Binding-site contacts:
Ligand atom C16 contacts residue ALA611 of chain 2.A at 3.7 Å (hydrophobic).
Ligand atom C15 contacts residue GLY613 of chain 2.A at 3.7 Å.
Ligand atom C7 contacts residue TYR614 of chain 2.A at 3.5 Å (hydrophobic).
Ligand atom C16 contacts residue PHE286 of chain 2.A at 3.8 Å (hydrophobic).
Ligand atom C4 contacts residue PHE286 of chain 2.A at 3.5 Å (hydrophobic).
Ligand atom O22 contacts residue ALA611 of chain 2.A at 3.0 Å.
Ligand atom C13 contacts residue TYR614 of chain 2.A at 3.4 Å (hydrophobic).
Ligand atom C6 contacts residue GLY613 of chain 2.A at 3.8 Å.
Ligand atom C8 contacts residue TYR614 of chain 2.A at 3.4 Å (hydrophobic).
Ligand atom C3 contacts residue TYR614 of chain 2.A at 3.8 Å (hydrophobic).
Ligand atom O20 contacts residue GLU573 of chain 2.A at 3.7 Å.
Ligand atom C11 contacts residue PHE286 of chain 2.A at 3.4 Å (hydrophobic).
Ligand atom O5 contacts residue PHE286 of chain 2.A at 3.8 Å.
Ligand atom C9 contacts residue TYR614 of chain 2.A at 3.5 Å (hydrophobic).
Ligand atom C14 contacts residue PHE286 of chain 2.A at 3.9 Å (hydrophobic).
Ligand atom C8 contacts residue PHE286 of chain 2.A at 3.7 Å (hydrophobic).
Ligand atom C13 contacts residue PHE286 of chain 2.A at 3.3 Å (hydrophobic).
Ligand atom C6 contacts residue PHE286 of chain 2.A at 3.8 Å (hydrophobic).
Ligand atom C10 contacts residue TYR614 of chain 2.A at 3.9 Å (hydrophobic).
Ligand atom O20 contacts residue TYR614 of chain 2.A at 3.5 Å (h-bond).
Ligand atom O21 contacts residue HIS572 of chain 2.A at 3.7 Å.
Ligand atom C3 contacts residue PHE286 of chain 2.A at 3.5 Å (hydrophobic).
Ligand atom O24 contacts residue GLY613 of chain 2.A at 3.8 Å.
Ligand atom O23 contacts residue GLY613 of chain 2.A at 3.6 Å.
Ligand atom C7 contacts residue PHE286 of chain 2.A at 3.4 Å (hydrophobic).
Ligand atom O23 contacts residue ASN283 of chain 2.A at 3.9 Å.
Ligand atom C2 contacts residue PHE286 of chain 2.A at 3.4 Å (hydrophobic).
Ligand atom C1 contacts residue PHE286 of chain 2.A at 3.6 Å (hydrophobic).
Ligand atom O21 contacts residue PHE286 of chain 2.A at 3.4 Å.
Ligand atom C14 contacts residue GLY613 of chain 2.A at 3.5 Å.
Ligand atom O12 contacts residue ALA611 of chain 2.A at 3.6 Å.
Ligand atom C1 contacts residue GLY613 of chain 2.A at 3.6 Å.
Ligand atom O21 contacts residue ASP284 of chain 2.A at 3.4 Å (salt-bridge).
Ligand atom C16 contacts residue ASN283 of chain 2.A at 3.3 Å.
Ligand atom O22 contacts residue ASN283 of chain 2.A at 2.2 Å (h-bond).
Ligand atom C10 contacts residue PHE286 of chain 2.A at 3.9 Å (hydrophobic).
Ligand atom C8 contacts residue HIS572 of chain 2.A at 3.6 Å.
Ligand atom O20 contacts residue HIS572 of chain 2.A at 3.9 Å.
Ligand atom O21 contacts residue TYR614 of chain 2.A at 3.5 Å.
Ligand atom O12 contacts residue PHE286 of chain 2.A at 3.5 Å.

The small molecule below binds the protein below.
Small molecule (SMILES): O=c1oc2c(O)c(O)cc3c(=O)oc4c(O)c(O)cc1c4c23

Sequence of chain 2.A:
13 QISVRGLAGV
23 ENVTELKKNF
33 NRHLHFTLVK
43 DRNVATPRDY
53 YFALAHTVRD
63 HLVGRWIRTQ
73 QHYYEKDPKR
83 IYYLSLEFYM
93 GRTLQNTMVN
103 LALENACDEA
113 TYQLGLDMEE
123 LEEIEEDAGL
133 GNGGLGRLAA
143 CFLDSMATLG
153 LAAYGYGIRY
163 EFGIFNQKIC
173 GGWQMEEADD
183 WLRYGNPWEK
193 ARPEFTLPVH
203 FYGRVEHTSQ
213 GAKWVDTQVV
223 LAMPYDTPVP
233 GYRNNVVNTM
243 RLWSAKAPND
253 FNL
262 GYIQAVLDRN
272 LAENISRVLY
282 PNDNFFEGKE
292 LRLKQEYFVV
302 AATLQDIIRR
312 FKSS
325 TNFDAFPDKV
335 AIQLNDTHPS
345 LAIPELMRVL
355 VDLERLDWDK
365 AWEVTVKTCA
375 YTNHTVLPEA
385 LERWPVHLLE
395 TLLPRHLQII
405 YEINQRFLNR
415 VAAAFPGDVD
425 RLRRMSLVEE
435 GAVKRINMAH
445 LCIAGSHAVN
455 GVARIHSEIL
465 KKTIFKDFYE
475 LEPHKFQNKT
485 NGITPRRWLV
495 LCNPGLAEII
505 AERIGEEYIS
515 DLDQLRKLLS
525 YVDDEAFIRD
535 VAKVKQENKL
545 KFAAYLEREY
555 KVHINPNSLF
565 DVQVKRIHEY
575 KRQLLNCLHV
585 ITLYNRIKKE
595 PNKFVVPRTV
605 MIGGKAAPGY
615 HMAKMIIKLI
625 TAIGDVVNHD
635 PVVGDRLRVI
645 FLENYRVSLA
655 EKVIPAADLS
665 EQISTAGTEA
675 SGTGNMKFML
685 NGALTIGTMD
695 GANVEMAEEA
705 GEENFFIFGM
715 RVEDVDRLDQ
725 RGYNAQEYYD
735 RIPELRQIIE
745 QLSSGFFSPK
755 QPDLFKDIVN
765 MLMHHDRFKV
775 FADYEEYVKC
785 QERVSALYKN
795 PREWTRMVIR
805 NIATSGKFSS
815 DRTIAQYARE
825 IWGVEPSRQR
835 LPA